Sequence of chain 1.A:
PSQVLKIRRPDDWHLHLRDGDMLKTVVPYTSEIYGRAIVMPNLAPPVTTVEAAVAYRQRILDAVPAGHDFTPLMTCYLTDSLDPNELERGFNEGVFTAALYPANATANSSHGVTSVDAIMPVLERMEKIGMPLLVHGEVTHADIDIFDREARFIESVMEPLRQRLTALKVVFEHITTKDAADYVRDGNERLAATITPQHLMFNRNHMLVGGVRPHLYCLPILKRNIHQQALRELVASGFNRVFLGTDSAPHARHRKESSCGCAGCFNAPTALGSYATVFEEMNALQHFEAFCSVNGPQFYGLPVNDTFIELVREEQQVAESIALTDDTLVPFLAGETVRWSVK

Binding-site contacts:
Ligand atom C7 contacts residue HIS18 of chain 1.A at 4.2 Å.
Ligand atom O4 contacts residue ZN1 of chain 1.C at 2.9 Å.
Ligand atom N1 contacts residue ALA266 of chain 1.A at 3.0 Å (h-bond).
Ligand atom C5 contacts residue ZN1 of chain 1.D at 4.3 Å.
Ligand atom C6 contacts residue ALA252 of chain 1.A at 3.8 Å (hydrophobic).
Ligand atom C2 contacts residue LEU222 of chain 1.A at 3.6 Å (hydrophobic).
Ligand atom C7 contacts residue ALA266 of chain 1.A at 4.0 Å (hydrophobic).
Ligand atom C6 contacts residue HIS18 of chain 1.A at 4.0 Å.
Ligand atom O71 contacts residue ALA252 of chain 1.A at 3.7 Å.
Ligand atom C7 contacts residue ASN44 of chain 1.A at 3.9 Å.
Ligand atom O72 contacts residue ARG20 of chain 1.A at 2.9 Å (salt-bridge).
Ligand atom O71 contacts residue ARG20 of chain 1.A at 2.9 Å (salt-bridge).
Ligand atom C2 contacts residue ASP250 of chain 1.A at 4.1 Å.
Ligand atom C6 contacts residue ZN1 of chain 1.D at 4.3 Å.
Ligand atom O2 contacts residue GLY267 of chain 1.A at 3.3 Å (h-bond).
Ligand atom N1 contacts residue ALA252 of chain 1.A at 3.7 Å.
Ligand atom N1 contacts residue GLY267 of chain 1.A at 3.8 Å.
Ligand atom C4 contacts residue ZN1 of chain 1.C at 3.6 Å.
Ligand atom C2 contacts residue ALA266 of chain 1.A at 3.6 Å (hydrophobic).
Ligand atom O72 contacts residue ASN44 of chain 1.A at 2.9 Å (h-bond).
Ligand atom C7 contacts residue ARG20 of chain 1.A at 3.5 Å.
Ligand atom O4 contacts residue KCX102 of chain 1.A at 4.3 Å.
Ligand atom N3 contacts residue ZN1 of chain 1.C at 4.2 Å.
Ligand atom C6 contacts residue ALA266 of chain 1.A at 4.1 Å (hydrophobic).
Ligand atom N3 contacts residue ASP250 of chain 1.A at 3.8 Å.
Ligand atom O4 contacts residue HIS139 of chain 1.A at 3.0 Å.
Ligand atom O2 contacts residue ALA266 of chain 1.A at 3.3 Å.
Ligand atom O2 contacts residue LEU222 of chain 1.A at 2.8 Å (h-bond).
Ligand atom C4 contacts residue LEU222 of chain 1.A at 3.9 Å (hydrophobic).
Ligand atom O71 contacts residue HIS254 of chain 1.A at 3.1 Å (h-bond).
Ligand atom O2 contacts residue CYS221 of chain 1.A at 3.4 Å.
Ligand atom C2 contacts residue GLY267 of chain 1.A at 4.0 Å.
Ligand atom C7 contacts residue ALA252 of chain 1.A at 3.8 Å (hydrophobic).
Ligand atom N3 contacts residue LEU222 of chain 1.A at 2.9 Å (h-bond).
Ligand atom O4 contacts residue LEU222 of chain 1.A at 3.9 Å.
Ligand atom O72 contacts residue HIS18 of chain 1.A at 3.3 Å (h-bond).
Ligand atom C4 contacts residue HIS139 of chain 1.A at 4.1 Å.
Ligand atom O71 contacts residue ALA266 of chain 1.A at 3.1 Å (h-bond).
Ligand atom C5 contacts residue HIS18 of chain 1.A at 4.3 Å.
Ligand atom C5 contacts residue ASN44 of chain 1.A at 4.2 Å.

The protein below binds the small molecule below.
Small molecule (SMILES): O=C1C[C@@H](C(=O)O)NC(=O)N1